Sequence of chain 1.A:
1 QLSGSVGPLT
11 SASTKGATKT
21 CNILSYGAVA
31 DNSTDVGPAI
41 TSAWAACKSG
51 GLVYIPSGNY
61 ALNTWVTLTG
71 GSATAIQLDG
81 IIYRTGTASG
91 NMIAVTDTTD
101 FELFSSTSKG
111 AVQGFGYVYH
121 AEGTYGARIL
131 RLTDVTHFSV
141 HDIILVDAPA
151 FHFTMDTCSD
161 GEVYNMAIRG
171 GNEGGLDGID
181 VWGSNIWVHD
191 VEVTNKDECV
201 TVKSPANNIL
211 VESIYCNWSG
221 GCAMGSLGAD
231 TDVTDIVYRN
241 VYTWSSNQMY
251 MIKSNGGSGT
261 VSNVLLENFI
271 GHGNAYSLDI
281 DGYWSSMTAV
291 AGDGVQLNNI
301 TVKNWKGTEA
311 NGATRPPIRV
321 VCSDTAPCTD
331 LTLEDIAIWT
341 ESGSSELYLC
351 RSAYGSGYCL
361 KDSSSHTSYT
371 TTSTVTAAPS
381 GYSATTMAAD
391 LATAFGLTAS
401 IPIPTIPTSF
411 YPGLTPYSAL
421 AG

A protein and the small-molecule ligand that binds it are described below.
Small molecule (SMILES): OC[C@H]1O[C@@H](O)[C@@H](O)[C@@H](O)[C@@H]1O

Binding-site contacts:
Ligand atom C6 contacts residue ARG351 of chain 1.A at 4.1 Å.
Ligand atom C4 contacts residue ASP324 of chain 1.A at 4.0 Å.
Ligand atom O6 contacts residue THR370 of chain 1.A at 3.3 Å (h-bond).
Ligand atom O6 contacts residue MAN1 of chain 1.D at 3.6 Å.
Ligand atom C5 contacts residue MAN1 of chain 1.D at 4.0 Å.
Ligand atom O6 contacts residue TYR369 of chain 1.A at 2.7 Å (h-bond).
Ligand atom O5 contacts residue THR370 of chain 1.A at 2.3 Å (h-bond).
Ligand atom C6 contacts residue THR370 of chain 1.A at 3.1 Å.
Ligand atom C5 contacts residue THR370 of chain 1.A at 2.9 Å.
Ligand atom C4 contacts residue THR370 of chain 1.A at 3.0 Å.
Ligand atom C6 contacts residue MAN1 of chain 1.D at 3.7 Å.
Ligand atom O2 contacts residue THR370 of chain 1.A at 2.7 Å (h-bond).
Ligand atom O2 contacts residue BMA1 of chain 1.M at 3.8 Å.
Ligand atom O4 contacts residue ASP324 of chain 1.A at 3.1 Å (salt-bridge).
Ligand atom O6 contacts residue SER352 of chain 1.A at 4.4 Å.
Ligand atom O6 contacts residue SER368 of chain 1.A at 3.3 Å.
Ligand atom C1 contacts residue THR370 of chain 1.A at 1.4 Å.
Ligand atom C4 contacts residue ARG351 of chain 1.A at 3.7 Å.
Ligand atom C6 contacts residue SER368 of chain 1.A at 3.8 Å.
Ligand atom O6 contacts residue ASP324 of chain 1.A at 4.3 Å.
Ligand atom O4 contacts residue THR370 of chain 1.A at 4.4 Å.
Ligand atom O3 contacts residue ARG351 of chain 1.A at 4.1 Å.
Ligand atom C6 contacts residue ASP324 of chain 1.A at 3.4 Å.
Ligand atom O4 contacts residue ARG351 of chain 1.A at 2.9 Å (salt-bridge).
Ligand atom C1 contacts residue TYR369 of chain 1.A at 4.3 Å (hydrophobic).
Ligand atom C2 contacts residue THR370 of chain 1.A at 2.4 Å.
Ligand atom O5 contacts residue TYR369 of chain 1.A at 4.2 Å.
Ligand atom C3 contacts residue THR370 of chain 1.A at 3.3 Å.
Ligand atom C6 contacts residue TYR369 of chain 1.A at 3.6 Å (hydrophobic).
Ligand atom C5 contacts residue ASP324 of chain 1.A at 4.2 Å.
Ligand atom O3 contacts residue THR370 of chain 1.A at 4.1 Å.
Ligand atom C6 contacts residue SER352 of chain 1.A at 4.3 Å.